Sequence of chain 1.A:
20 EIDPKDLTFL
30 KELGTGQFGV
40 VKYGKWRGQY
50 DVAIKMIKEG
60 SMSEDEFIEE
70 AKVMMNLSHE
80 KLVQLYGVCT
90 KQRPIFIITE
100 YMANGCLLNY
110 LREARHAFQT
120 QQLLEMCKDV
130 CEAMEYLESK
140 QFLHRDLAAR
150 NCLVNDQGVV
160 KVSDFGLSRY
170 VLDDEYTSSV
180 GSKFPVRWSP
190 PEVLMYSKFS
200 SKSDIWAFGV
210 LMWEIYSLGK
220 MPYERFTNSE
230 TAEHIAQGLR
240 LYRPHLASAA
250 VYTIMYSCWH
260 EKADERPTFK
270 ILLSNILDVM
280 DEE

Binding-site contacts:
Ligand atom C21 contacts residue ASN103 of chain 1.A at 3.3 Å.
Ligand atom C25 contacts residue VAL40 of chain 1.A at 3.5 Å (hydrophobic).
Ligand atom O42 contacts residue LYS54 of chain 1.A at 2.9 Å (salt-bridge).
Ligand atom O41 contacts residue LYS54 of chain 1.A at 2.9 Å (salt-bridge).
Ligand atom N6 contacts residue ALA52 of chain 1.A at 3.6 Å.
Ligand atom C26 contacts residue LEU32 of chain 1.A at 3.7 Å (hydrophobic).
Ligand atom O8 contacts residue MET101 of chain 1.A at 2.8 Å (h-bond).
Ligand atom C31 contacts residue LYS54 of chain 1.A at 3.4 Å.
Ligand atom C9 contacts residue GLY104 of chain 1.A at 3.6 Å.
Ligand atom C22 contacts residue ASN103 of chain 1.A at 3.6 Å.
Ligand atom C46 contacts residue ASP145 of chain 1.A at 3.6 Å.
Ligand atom F43 contacts residue PHE37 of chain 1.A at 3.2 Å.
Ligand atom O41 contacts residue SER162 of chain 1.A at 3.4 Å (h-bond).
Ligand atom N6 contacts residue LEU152 of chain 1.A at 3.5 Å.
Ligand atom O42 contacts residue VAL40 of chain 1.A at 3.6 Å.
Ligand atom C23 contacts residue ALA52 of chain 1.A at 3.3 Å (hydrophobic).
Ligand atom C10 contacts residue MET101 of chain 1.A at 3.1 Å (hydrophobic).
Ligand atom F43 contacts residue LYS54 of chain 1.A at 3.3 Å.
Ligand atom O8 contacts residue TYR100 of chain 1.A at 3.6 Å.
Ligand atom C26 contacts residue VAL40 of chain 1.A at 3.5 Å (hydrophobic).
Ligand atom O41 contacts residue ASP163 of chain 1.A at 2.7 Å (salt-bridge).
Ligand atom C40 contacts residue ASP163 of chain 1.A at 3.4 Å.
Ligand atom C25 contacts residue LEU32 of chain 1.A at 3.4 Å (hydrophobic).
Ligand atom C23 contacts residue LEU152 of chain 1.A at 3.5 Å (hydrophobic).
Ligand atom C33 contacts residue ASP163 of chain 1.A at 3.3 Å.
Ligand atom C36 contacts residue ASP163 of chain 1.A at 3.6 Å.
Ligand atom C32 contacts residue ASP163 of chain 1.A at 3.4 Å.
Ligand atom C39 contacts residue ASN150 of chain 1.A at 3.4 Å.
Ligand atom N7 contacts residue MET101 of chain 1.A at 3.0 Å (h-bond).
Ligand atom C45 contacts residue VAL170 of chain 1.A at 3.7 Å (hydrophobic).
Ligand atom C10 contacts residue GLY104 of chain 1.A at 3.5 Å.
Ligand atom C34 contacts residue ASN150 of chain 1.A at 3.2 Å.
Ligand atom C10 contacts residue ALA102 of chain 1.A at 3.4 Å (hydrophobic).
Ligand atom C23 contacts residue GLU99 of chain 1.A at 3.4 Å.
Ligand atom C11 contacts residue ALA102 of chain 1.A at 3.3 Å (hydrophobic).
Ligand atom N35 contacts residue ASP163 of chain 1.A at 3.7 Å.
Ligand atom C34 contacts residue ASP163 of chain 1.A at 3.4 Å.
Ligand atom C46 contacts residue TYR175 of chain 1.A at 3.6 Å (hydrophobic).
Ligand atom C23 contacts residue THR98 of chain 1.A at 3.2 Å.
Ligand atom C9 contacts residue MET101 of chain 1.A at 3.5 Å (hydrophobic).

A small-molecule ligand and the protein it binds are described below.
Small molecule (SMILES): Cn1nc(-c2cccc(-n3ncc4cc(C(C)(C)C)cc(F)c4c3=O)c2CO)cc(Nc2ccc(C(=O)N3CCOCC3)cn2)c1=O